A protein and the small-molecule ligand that binds it are described below.
Small molecule (SMILES): Cc1cn([C@H]2C[C@H](O)[C@@H](CO[P](=O)(O)O[P](=O)(O)O[C@H]3O[C@@H](C)[C@H](O)[C@@H](O)[C@H]3O)O2)c(=O)[nH]c1=O

Binding-site contacts:
Ligand atom O3P contacts residue ASN372 of chain 3.B at 2.9 Å (h-bond).
Ligand atom C5A contacts residue TYR302 of chain 3.B at 3.5 Å (hydrophobic).
Ligand atom O3' contacts residue ARG104 of chain 3.B at 3.0 Å (salt-bridge).
Ligand atom O21 contacts residue TRP106 of chain 3.B at 3.3 Å.
Ligand atom O3 contacts residue SER193 of chain 3.B at 2.6 Å (h-bond).
Ligand atom C3 contacts residue TRP194 of chain 3.B at 3.5 Å (hydrophobic).
Ligand atom OPP contacts residue ASN372 of chain 3.B at 3.5 Å (h-bond).
Ligand atom O3 contacts residue TRP194 of chain 3.B at 3.1 Å.
Ligand atom O1 contacts residue ARG351 of chain 3.B at 3.0 Å (salt-bridge).
Ligand atom O5 contacts residue CYS368 of chain 3.B at 3.3 Å.
Ligand atom N31 contacts residue TRP106 of chain 3.B at 3.4 Å.
Ligand atom O41 contacts residue GLN107 of chain 3.B at 3.4 Å (h-bond).
Ligand atom C6 contacts residue CYS368 of chain 3.B at 3.5 Å (hydrophobic).
Ligand atom O3P contacts residue TYR373 of chain 3.B at 3.6 Å.
Ligand atom C2 contacts residue SER193 of chain 3.B at 3.6 Å.
Ligand atom O4' contacts residue TYR302 of chain 3.B at 3.3 Å.
Ligand atom C21 contacts residue TRP106 of chain 3.B at 3.4 Å (hydrophobic).
Ligand atom O3P contacts residue CYS368 of chain 3.B at 3.5 Å.
Ligand atom O4 contacts residue TRP194 of chain 3.B at 3.2 Å.
Ligand atom O4P contacts residue TYR373 of chain 3.B at 2.7 Å (h-bond).
Ligand atom O2 contacts residue GLN367 of chain 3.B at 3.0 Å (h-bond).
Ligand atom O4P contacts residue ARG351 of chain 3.B at 3.2 Å (salt-bridge).
Ligand atom O41 contacts residue TRP288 of chain 3.B at 3.1 Å (h-bond).
Ligand atom C41 contacts residue TRP106 of chain 3.B at 3.4 Å (hydrophobic).
Ligand atom C5' contacts residue TYR373 of chain 3.B at 3.5 Å (hydrophobic).
Ligand atom O3P contacts residue THR369 of chain 3.B at 2.8 Å (h-bond).
Ligand atom C6 contacts residue VAL333 of chain 3.B at 3.5 Å (hydrophobic).
Ligand atom C51 contacts residue TRP106 of chain 3.B at 3.6 Å (hydrophobic).
Ligand atom O2 contacts residue SER193 of chain 3.B at 3.5 Å (h-bond).
Ligand atom C61 contacts residue TYR302 of chain 3.B at 3.5 Å (hydrophobic).
Ligand atom C21 contacts residue TYR302 of chain 3.B at 3.5 Å (hydrophobic).
Ligand atom C51 contacts residue TYR302 of chain 3.B at 3.5 Å (hydrophobic).
Ligand atom O2P contacts residue ARG351 of chain 3.B at 3.6 Å (salt-bridge).
Ligand atom N11 contacts residue TYR302 of chain 3.B at 3.5 Å.
Ligand atom O1P contacts residue SER193 of chain 3.B at 3.5 Å.
Ligand atom N31 contacts residue TYR302 of chain 3.B at 3.4 Å.
Ligand atom C41 contacts residue TYR302 of chain 3.B at 3.4 Å (hydrophobic).
Ligand atom O41 contacts residue TYR302 of chain 3.B at 3.6 Å.
Ligand atom O21 contacts residue TYR302 of chain 3.B at 3.5 Å (h-bond).
Ligand atom C5A contacts residue GLN108 of chain 3.B at 3.6 Å.

Sequence of chain 3.B:
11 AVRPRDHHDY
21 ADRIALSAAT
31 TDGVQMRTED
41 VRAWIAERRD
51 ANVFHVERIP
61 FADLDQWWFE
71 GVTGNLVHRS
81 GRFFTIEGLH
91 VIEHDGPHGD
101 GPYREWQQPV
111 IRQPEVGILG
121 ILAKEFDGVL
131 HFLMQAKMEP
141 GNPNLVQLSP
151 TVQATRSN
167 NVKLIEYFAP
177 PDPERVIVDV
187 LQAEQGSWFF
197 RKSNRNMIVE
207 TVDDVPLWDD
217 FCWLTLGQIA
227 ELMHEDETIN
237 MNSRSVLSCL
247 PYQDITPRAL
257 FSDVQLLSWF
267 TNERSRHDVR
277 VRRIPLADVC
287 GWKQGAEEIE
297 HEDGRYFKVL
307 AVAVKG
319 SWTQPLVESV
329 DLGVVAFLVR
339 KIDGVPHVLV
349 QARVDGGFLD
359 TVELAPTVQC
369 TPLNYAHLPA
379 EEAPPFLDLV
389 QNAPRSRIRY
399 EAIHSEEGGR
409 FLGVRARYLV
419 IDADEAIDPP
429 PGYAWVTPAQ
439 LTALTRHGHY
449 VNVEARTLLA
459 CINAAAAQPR